Binding-site contacts:
Ligand atom C14 contacts residue LEU37 of chain 1.B at 3.7 Å (hydrophobic).
Ligand atom C21 contacts residue ILE91 of chain 1.B at 4.1 Å (hydrophobic).
Ligand atom C32 contacts residue LEU39 of chain 1.B at 3.5 Å (hydrophobic).
Ligand atom O37 contacts residue LEU37 of chain 1.B at 4.0 Å.
Ligand atom N19 contacts residue TRP26 of chain 1.B at 3.7 Å.
Ligand atom C20 contacts residue ILE91 of chain 1.B at 3.9 Å (hydrophobic).
Ligand atom C18 contacts residue LEU37 of chain 1.B at 3.4 Å (hydrophobic).
Ligand atom N19 contacts residue LEU37 of chain 1.B at 3.9 Å.
Ligand atom C13 contacts residue LEU37 of chain 1.B at 3.9 Å (hydrophobic).
Ligand atom C7 contacts residue LYS36 of chain 1.B at 3.7 Å.
Ligand atom C26 contacts residue LEU37 of chain 1.B at 3.8 Å (hydrophobic).
Ligand atom C17 contacts residue LEU37 of chain 1.B at 3.7 Å (hydrophobic).
Ligand atom C31 contacts residue TYR84 of chain 1.B at 3.8 Å (hydrophobic).
Ligand atom C20 contacts residue ASN85 of chain 1.B at 3.8 Å.
Ligand atom O30 contacts residue CYS81 of chain 1.B at 4.0 Å.
Ligand atom O30 contacts residue ASN85 of chain 1.B at 2.9 Å (h-bond).
Ligand atom O37 contacts residue TRP26 of chain 1.B at 4.0 Å.
Ligand atom C32 contacts residue VAL32 of chain 1.B at 3.8 Å (hydrophobic).
Ligand atom C31 contacts residue LEU39 of chain 1.B at 3.9 Å (hydrophobic).
Ligand atom C35 contacts residue LEU39 of chain 1.B at 3.9 Å (hydrophobic).
Ligand atom C8 contacts residue GLN38 of chain 1.B at 3.8 Å.
Ligand atom C15 contacts residue LEU37 of chain 1.B at 4.0 Å (hydrophobic).
Ligand atom N28 contacts residue PRO27 of chain 1.B at 3.2 Å (h-bond).
Ligand atom C34 contacts residue ILE91 of chain 1.B at 3.8 Å (hydrophobic).
Ligand atom C32 contacts residue TYR42 of chain 1.B at 3.8 Å (hydrophobic).
Ligand atom C31 contacts residue TYR42 of chain 1.B at 4.1 Å (hydrophobic).
Ligand atom C31 contacts residue ASN85 of chain 1.B at 4.0 Å.
Ligand atom C21 contacts residue ASN85 of chain 1.B at 3.6 Å.
Ligand atom C34 contacts residue ASN85 of chain 1.B at 3.5 Å.
Ligand atom C26 contacts residue PRO27 of chain 1.B at 4.0 Å (hydrophobic).
Ligand atom N27 contacts residue LEU37 of chain 1.B at 3.8 Å.
Ligand atom C32 contacts residue LEU37 of chain 1.B at 4.0 Å (hydrophobic).
Ligand atom N23 contacts residue ILE91 of chain 1.B at 4.0 Å.
Ligand atom C16 contacts residue LEU37 of chain 1.B at 3.4 Å (hydrophobic).
Ligand atom C36 contacts residue PHE28 of chain 1.B at 3.8 Å (hydrophobic).
Ligand atom C7 contacts residue GLN38 of chain 1.B at 4.0 Å.
Ligand atom C25 contacts residue ILE91 of chain 1.B at 4.0 Å (hydrophobic).
Ligand atom C29 contacts residue PRO27 of chain 1.B at 2.9 Å (hydrophobic).
Ligand atom C36 contacts residue PRO27 of chain 1.B at 4.1 Å (hydrophobic).
Ligand atom C10 contacts residue GLN38 of chain 1.B at 4.0 Å.

Sequence of chain 1.B:
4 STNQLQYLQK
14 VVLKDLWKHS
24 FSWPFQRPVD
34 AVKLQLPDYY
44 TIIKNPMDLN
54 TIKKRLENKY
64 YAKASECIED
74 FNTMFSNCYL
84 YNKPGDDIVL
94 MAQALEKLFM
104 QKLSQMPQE

This protein binds this small molecule.
Small molecule (SMILES): CC[C@@H]1C(=O)N(C)c2cnc(Nc3ccc(C(=O)NC4CCC(N5CCN(CC6CC6)CC5)CC4)cc3OC)nc2N1C(C)C